This small molecule binds to this protein.
Small molecule (SMILES): CC(=O)N[C@@H]1[C@@H](O)[C@H](O)[C@@H](CO)O[C@H]1O

Sequence of chain 1.A:
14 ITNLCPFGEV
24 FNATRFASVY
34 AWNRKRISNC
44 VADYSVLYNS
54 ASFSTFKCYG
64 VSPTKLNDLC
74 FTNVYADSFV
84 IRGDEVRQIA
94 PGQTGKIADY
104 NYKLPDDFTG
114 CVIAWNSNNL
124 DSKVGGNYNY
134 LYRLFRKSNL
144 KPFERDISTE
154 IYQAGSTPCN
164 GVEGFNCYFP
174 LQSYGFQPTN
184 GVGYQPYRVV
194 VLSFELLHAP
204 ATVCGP

Binding-site contacts:
Ligand atom O7 contacts residue ASN25 of chain 1.A at 4.0 Å.
Ligand atom C2 contacts residue ASN25 of chain 1.A at 2.5 Å.
Ligand atom C7 contacts residue GLY21 of chain 1.A at 3.9 Å.
Ligand atom C5 contacts residue ASN25 of chain 1.A at 3.6 Å.
Ligand atom C3 contacts residue ASN25 of chain 1.A at 3.8 Å.
Ligand atom C4 contacts residue ASN25 of chain 1.A at 4.1 Å.
Ligand atom C8 contacts residue PHE24 of chain 1.A at 4.1 Å (hydrophobic).
Ligand atom C1 contacts residue ASN25 of chain 1.A at 1.4 Å.
Ligand atom C8 contacts residue PHE20 of chain 1.A at 4.1 Å (hydrophobic).
Ligand atom C8 contacts residue LEU50 of chain 1.A at 3.3 Å (hydrophobic).
Ligand atom O5 contacts residue ASN25 of chain 1.A at 2.3 Å (h-bond).
Ligand atom N2 contacts residue ASN25 of chain 1.A at 3.1 Å (h-bond).
Ligand atom O7 contacts residue PHE20 of chain 1.A at 4.4 Å.
Ligand atom C7 contacts residue ASN25 of chain 1.A at 3.8 Å.
Ligand atom O7 contacts residue GLY21 of chain 1.A at 3.4 Å.
Ligand atom C8 contacts residue GLY21 of chain 1.A at 4.1 Å.